Sequence of chain 1.B:
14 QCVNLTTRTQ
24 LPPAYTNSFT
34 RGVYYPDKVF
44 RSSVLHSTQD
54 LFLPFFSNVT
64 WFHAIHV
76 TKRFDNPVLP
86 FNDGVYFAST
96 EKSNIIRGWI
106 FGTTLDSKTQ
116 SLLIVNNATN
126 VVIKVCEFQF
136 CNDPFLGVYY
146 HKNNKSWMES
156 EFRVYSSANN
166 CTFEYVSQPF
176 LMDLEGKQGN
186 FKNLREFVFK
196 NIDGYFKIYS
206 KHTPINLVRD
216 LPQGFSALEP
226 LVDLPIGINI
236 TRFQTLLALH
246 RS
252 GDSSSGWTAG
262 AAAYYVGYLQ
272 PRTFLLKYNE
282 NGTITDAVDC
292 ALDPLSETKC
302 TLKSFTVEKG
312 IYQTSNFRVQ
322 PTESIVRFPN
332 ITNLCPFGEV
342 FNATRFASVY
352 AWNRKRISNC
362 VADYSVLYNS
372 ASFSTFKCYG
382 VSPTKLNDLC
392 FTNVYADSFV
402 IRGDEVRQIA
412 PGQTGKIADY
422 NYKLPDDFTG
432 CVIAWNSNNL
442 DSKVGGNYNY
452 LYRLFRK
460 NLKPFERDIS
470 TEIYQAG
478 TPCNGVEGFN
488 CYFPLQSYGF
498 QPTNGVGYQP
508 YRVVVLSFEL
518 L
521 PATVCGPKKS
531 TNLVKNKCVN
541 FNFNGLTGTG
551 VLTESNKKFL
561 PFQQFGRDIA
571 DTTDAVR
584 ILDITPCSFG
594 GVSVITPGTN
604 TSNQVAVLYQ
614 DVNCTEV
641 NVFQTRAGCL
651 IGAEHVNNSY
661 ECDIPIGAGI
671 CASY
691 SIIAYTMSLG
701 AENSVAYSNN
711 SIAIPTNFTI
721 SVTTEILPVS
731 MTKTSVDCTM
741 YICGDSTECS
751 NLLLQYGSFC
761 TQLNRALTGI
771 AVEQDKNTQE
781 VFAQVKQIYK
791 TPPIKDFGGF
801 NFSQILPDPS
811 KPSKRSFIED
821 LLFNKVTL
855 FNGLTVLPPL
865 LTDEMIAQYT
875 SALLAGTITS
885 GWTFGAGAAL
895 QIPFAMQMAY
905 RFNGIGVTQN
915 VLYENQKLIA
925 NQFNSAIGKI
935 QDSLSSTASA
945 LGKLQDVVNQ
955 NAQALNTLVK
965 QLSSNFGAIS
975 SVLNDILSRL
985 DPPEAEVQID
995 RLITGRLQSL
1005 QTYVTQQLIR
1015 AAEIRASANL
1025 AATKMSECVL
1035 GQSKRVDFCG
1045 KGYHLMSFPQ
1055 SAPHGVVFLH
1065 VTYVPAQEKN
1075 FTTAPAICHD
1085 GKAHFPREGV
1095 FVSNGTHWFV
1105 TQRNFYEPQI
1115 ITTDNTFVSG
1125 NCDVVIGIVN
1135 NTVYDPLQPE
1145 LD

The protein below binds the small molecule below.
Small molecule (SMILES): CC(=O)N[C@@H]1[C@@H](O)[C@H](O)[C@@H](CO)O[C@H]1O

Binding-site contacts:
Ligand atom C8 contacts residue ASN657 of chain 1.B at 4.1 Å.
Ligand atom C8 contacts residue VAL656 of chain 1.B at 4.3 Å (hydrophobic).
Ligand atom N2 contacts residue ASN657 of chain 1.B at 2.9 Å (h-bond).
Ligand atom C3 contacts residue ASN657 of chain 1.B at 3.8 Å.
Ligand atom C4 contacts residue ASN657 of chain 1.B at 4.2 Å.
Ligand atom O5 contacts residue ASN657 of chain 1.B at 2.4 Å (h-bond).
Ligand atom C1 contacts residue ASN657 of chain 1.B at 1.4 Å.
Ligand atom C8 contacts residue HIS655 of chain 1.B at 3.8 Å.
Ligand atom C2 contacts residue ASN657 of chain 1.B at 2.5 Å.
Ligand atom O7 contacts residue ASN657 of chain 1.B at 3.3 Å (h-bond).
Ligand atom C7 contacts residue ASN657 of chain 1.B at 3.3 Å.
Ligand atom C5 contacts residue ASN657 of chain 1.B at 3.7 Å.